Binding-site contacts:
Ligand atom C8 contacts residue GLY9 of chain 1.C at 4.1 Å.
Ligand atom C8 contacts residue PHE12 of chain 1.C at 4.2 Å (hydrophobic).
Ligand atom C5 contacts residue ASN13 of chain 1.C at 3.7 Å.
Ligand atom O7 contacts residue GLY9 of chain 1.C at 3.7 Å.
Ligand atom C2 contacts residue ASN13 of chain 1.C at 2.7 Å.
Ligand atom C3 contacts residue ASN13 of chain 1.C at 4.0 Å.
Ligand atom O7 contacts residue ASN13 of chain 1.C at 3.8 Å.
Ligand atom C8 contacts residue LEU38 of chain 1.C at 3.7 Å (hydrophobic).
Ligand atom C8 contacts residue PHE8 of chain 1.C at 4.5 Å (hydrophobic).
Ligand atom C1 contacts residue ASN13 of chain 1.C at 1.5 Å.
Ligand atom C4 contacts residue ASN13 of chain 1.C at 4.3 Å.
Ligand atom N2 contacts residue ASN13 of chain 1.C at 3.2 Å (h-bond).
Ligand atom O5 contacts residue ASN13 of chain 1.C at 2.4 Å (h-bond).
Ligand atom O6 contacts residue ASN13 of chain 1.C at 4.4 Å.
Ligand atom C7 contacts residue GLY9 of chain 1.C at 4.1 Å.
Ligand atom C7 contacts residue ASN13 of chain 1.C at 3.7 Å.

A small-molecule ligand and the protein it binds are described below.
Small molecule (SMILES): CC(=O)N[C@H]1[C@H](O[C@H]2[C@H](O)[C@@H](NC(C)=O)CO[C@@H]2CO[C@H]2O[C@@H](C)[C@@H](O)[C@@H](O)[C@@H]2O)O[C@H](CO)[C@@H](O[C@@H]2O[C@H](CO)[C@@H](O)[C@H](O)[C@@H]2O)[C@@H]1O

Sequence of chain 1.C:
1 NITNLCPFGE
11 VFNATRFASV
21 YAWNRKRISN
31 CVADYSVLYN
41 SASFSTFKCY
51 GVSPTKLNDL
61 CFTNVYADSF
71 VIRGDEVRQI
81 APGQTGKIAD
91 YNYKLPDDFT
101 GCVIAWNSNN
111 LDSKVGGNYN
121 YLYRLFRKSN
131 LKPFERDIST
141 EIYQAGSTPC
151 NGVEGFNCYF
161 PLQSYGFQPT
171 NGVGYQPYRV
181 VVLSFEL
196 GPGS